Binding-site contacts:
Ligand atom C2 contacts residue ASN106 of chain 1.B at 2.5 Å.
Ligand atom O4 contacts residue ARG235 of chain 1.E at 3.5 Å (salt-bridge).
Ligand atom C8 contacts residue TRP196 of chain 1.E at 3.6 Å (hydrophobic).
Ligand atom N2 contacts residue ASN106 of chain 1.B at 2.7 Å (h-bond).
Ligand atom O4 contacts residue PHE233 of chain 1.E at 2.5 Å (h-bond).
Ligand atom C4 contacts residue ARG235 of chain 1.E at 4.1 Å.
Ligand atom C3 contacts residue SER234 of chain 1.E at 3.8 Å.
Ligand atom O3 contacts residue SER234 of chain 1.E at 2.6 Å (h-bond).
Ligand atom O7 contacts residue TRP196 of chain 1.E at 3.1 Å (h-bond).
Ligand atom C5 contacts residue ASN106 of chain 1.B at 3.6 Å.
Ligand atom C3 contacts residue PHE233 of chain 1.E at 4.3 Å (hydrophobic).
Ligand atom C6 contacts residue TYR134 of chain 1.B at 4.1 Å (hydrophobic).
Ligand atom O3 contacts residue ARG235 of chain 1.E at 3.9 Å.
Ligand atom C8 contacts residue ALA195 of chain 1.E at 4.4 Å (hydrophobic).
Ligand atom C7 contacts residue ASN106 of chain 1.B at 3.7 Å.
Ligand atom C7 contacts residue TRP196 of chain 1.E at 3.8 Å (hydrophobic).
Ligand atom C1 contacts residue SER108 of chain 1.B at 4.1 Å.
Ligand atom O5 contacts residue ASN106 of chain 1.B at 2.4 Å (h-bond).
Ligand atom C1 contacts residue ASN106 of chain 1.B at 1.4 Å.
Ligand atom C4 contacts residue ASN106 of chain 1.B at 4.2 Å.
Ligand atom C4 contacts residue PHE233 of chain 1.E at 3.6 Å (hydrophobic).
Ligand atom O5 contacts residue TYR134 of chain 1.B at 2.8 Å (h-bond).
Ligand atom O3 contacts residue PHE233 of chain 1.E at 3.9 Å.
Ligand atom C4 contacts residue SER234 of chain 1.E at 4.1 Å.
Ligand atom C3 contacts residue ASN106 of chain 1.B at 3.8 Å.
Ligand atom C8 contacts residue ASN106 of chain 1.B at 3.7 Å.
Ligand atom C5 contacts residue TYR134 of chain 1.B at 3.8 Å (hydrophobic).
Ligand atom O4 contacts residue SER234 of chain 1.E at 3.2 Å.
Ligand atom N2 contacts residue SER108 of chain 1.B at 4.2 Å.
Ligand atom O7 contacts residue SER234 of chain 1.E at 4.1 Å.
Ligand atom O6 contacts residue PHE233 of chain 1.E at 4.2 Å.
Ligand atom C1 contacts residue TYR134 of chain 1.B at 3.2 Å (hydrophobic).
Ligand atom C3 contacts residue ARG235 of chain 1.E at 3.7 Å.

The protein below binds the small molecule below.
Small molecule (SMILES): CC(=O)N[C@@H]1[C@@H](O)[C@H](O)[C@@H](CO)O[C@H]1O

Sequence of chain 1.B:
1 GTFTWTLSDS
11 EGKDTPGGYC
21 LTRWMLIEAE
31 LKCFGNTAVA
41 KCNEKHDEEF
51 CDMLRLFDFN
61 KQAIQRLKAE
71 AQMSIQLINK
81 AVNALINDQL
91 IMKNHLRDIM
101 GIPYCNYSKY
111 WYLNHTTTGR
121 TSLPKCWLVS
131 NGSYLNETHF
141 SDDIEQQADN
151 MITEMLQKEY

Sequence of chain 1.E:
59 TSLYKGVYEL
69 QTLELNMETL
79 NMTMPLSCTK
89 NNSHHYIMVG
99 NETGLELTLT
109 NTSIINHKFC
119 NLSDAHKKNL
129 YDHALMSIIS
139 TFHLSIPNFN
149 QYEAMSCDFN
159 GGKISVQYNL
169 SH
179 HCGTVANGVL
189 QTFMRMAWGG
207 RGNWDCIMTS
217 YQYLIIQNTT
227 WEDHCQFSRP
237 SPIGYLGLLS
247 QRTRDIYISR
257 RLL